Binding-site contacts:
Ligand atom C9 contacts residue ASN198 of chain 14.C at 3.1 Å.
Ligand atom F1 contacts residue SER126 of chain 14.C at 3.6 Å.
Ligand atom N1 contacts residue ASN219 of chain 14.C at 3.9 Å.
Ligand atom C6 contacts residue ASN105 of chain 14.C at 3.6 Å.
Ligand atom C6 contacts residue MET221 of chain 14.C at 3.8 Å (hydrophobic).
Ligand atom C13 contacts residue LEU218 of chain 14.C at 3.6 Å (hydrophobic).
Ligand atom N3 contacts residue ASN198 of chain 14.C at 2.3 Å (h-bond).
Ligand atom C14 contacts residue LEU218 of chain 14.C at 3.5 Å (hydrophobic).
Ligand atom C17 contacts residue ALA194 of chain 14.C at 3.6 Å (hydrophobic).
Ligand atom F3 contacts residue LEU106 of chain 14.C at 3.5 Å.
Ligand atom N3 contacts residue TYR197 of chain 14.C at 3.9 Å.
Ligand atom F2 contacts residue ILE104 of chain 14.C at 3.4 Å.
Ligand atom N2 contacts residue ASN198 of chain 14.C at 3.3 Å (h-bond).
Ligand atom C17 contacts residue ASN198 of chain 14.C at 3.7 Å.
Ligand atom N5 contacts residue ASN198 of chain 14.C at 3.0 Å (h-bond).
Ligand atom F3 contacts residue TYR128 of chain 14.C at 3.4 Å.
Ligand atom F3 contacts residue ILE104 of chain 14.C at 3.7 Å.
Ligand atom C15 contacts residue ASN198 of chain 14.C at 2.5 Å.
Ligand atom C1 contacts residue TYR197 of chain 14.C at 3.8 Å (hydrophobic).
Ligand atom N6 contacts residue LEU218 of chain 14.C at 3.4 Å (h-bond).
Ligand atom N4 contacts residue LEU218 of chain 14.C at 3.0 Å (h-bond).
Ligand atom N5 contacts residue TYR197 of chain 14.C at 3.8 Å.
Ligand atom C15 contacts residue LEU218 of chain 14.C at 3.8 Å (hydrophobic).
Ligand atom C11 contacts residue LEU218 of chain 14.C at 3.6 Å (hydrophobic).
Ligand atom F2 contacts residue TYR128 of chain 14.C at 3.4 Å.
Ligand atom C18 contacts residue ILE104 of chain 14.C at 3.9 Å (hydrophobic).
Ligand atom C4 contacts residue MET221 of chain 14.C at 3.7 Å (hydrophobic).
Ligand atom C13 contacts residue ASN198 of chain 14.C at 2.6 Å.
Ligand atom C12 contacts residue LEU218 of chain 14.C at 3.6 Å (hydrophobic).
Ligand atom C10 contacts residue LEU218 of chain 14.C at 3.4 Å (hydrophobic).
Ligand atom C13 contacts residue ALA196 of chain 14.C at 3.8 Å (hydrophobic).
Ligand atom C4 contacts residue ASN105 of chain 14.C at 3.4 Å.
Ligand atom N6 contacts residue ASN219 of chain 14.C at 3.5 Å.
Ligand atom C2 contacts residue MET221 of chain 14.C at 3.8 Å (hydrophobic).
Ligand atom F2 contacts residue MET221 of chain 14.C at 2.9 Å.
Ligand atom C6 contacts residue ILE104 of chain 14.C at 3.3 Å (hydrophobic).
Ligand atom C15 contacts residue ALA194 of chain 14.C at 3.5 Å (hydrophobic).
Ligand atom C15 contacts residue SER198 of chain 14.B at 3.6 Å.
Ligand atom N6 contacts residue MET221 of chain 14.C at 3.2 Å.
Ligand atom C3 contacts residue TYR197 of chain 14.C at 3.8 Å (hydrophobic).

Sequence of chain 43.D:
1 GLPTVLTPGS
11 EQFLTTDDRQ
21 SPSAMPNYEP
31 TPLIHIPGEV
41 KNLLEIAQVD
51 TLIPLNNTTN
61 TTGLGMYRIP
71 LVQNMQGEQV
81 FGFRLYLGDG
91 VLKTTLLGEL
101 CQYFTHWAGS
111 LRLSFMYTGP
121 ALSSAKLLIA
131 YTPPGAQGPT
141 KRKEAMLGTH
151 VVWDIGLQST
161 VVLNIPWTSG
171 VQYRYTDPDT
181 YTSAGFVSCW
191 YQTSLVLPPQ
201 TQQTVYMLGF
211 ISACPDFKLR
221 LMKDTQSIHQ

A protein and the small-molecule ligand that binds it are described below.
Small molecule (SMILES): Nc1nc(-c2ccccc2)nc2[nH]nc(Nc3ccc(C(F)(F)F)cc3)c12

Sequence of chain 14.B:
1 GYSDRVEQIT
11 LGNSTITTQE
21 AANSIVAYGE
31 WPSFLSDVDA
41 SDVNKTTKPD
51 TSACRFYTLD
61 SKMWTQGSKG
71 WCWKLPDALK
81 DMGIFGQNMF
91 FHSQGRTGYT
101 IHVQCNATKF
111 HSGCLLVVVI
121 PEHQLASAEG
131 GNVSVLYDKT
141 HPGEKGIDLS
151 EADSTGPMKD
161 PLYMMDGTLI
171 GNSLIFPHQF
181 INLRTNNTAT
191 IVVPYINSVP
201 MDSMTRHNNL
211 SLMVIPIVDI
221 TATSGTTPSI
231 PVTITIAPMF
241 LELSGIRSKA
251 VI

Sequence of chain 14.C:
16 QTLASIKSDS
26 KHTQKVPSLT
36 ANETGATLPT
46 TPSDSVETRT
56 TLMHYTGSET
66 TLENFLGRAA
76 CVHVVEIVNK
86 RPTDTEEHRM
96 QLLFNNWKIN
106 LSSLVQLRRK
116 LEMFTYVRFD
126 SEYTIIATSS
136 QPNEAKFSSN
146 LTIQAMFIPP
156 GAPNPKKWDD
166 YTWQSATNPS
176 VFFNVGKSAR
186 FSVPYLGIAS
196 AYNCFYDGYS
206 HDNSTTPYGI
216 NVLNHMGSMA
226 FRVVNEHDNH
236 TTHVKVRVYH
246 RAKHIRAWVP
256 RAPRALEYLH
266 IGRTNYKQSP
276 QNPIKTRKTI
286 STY